Sequence of chain 1.E:
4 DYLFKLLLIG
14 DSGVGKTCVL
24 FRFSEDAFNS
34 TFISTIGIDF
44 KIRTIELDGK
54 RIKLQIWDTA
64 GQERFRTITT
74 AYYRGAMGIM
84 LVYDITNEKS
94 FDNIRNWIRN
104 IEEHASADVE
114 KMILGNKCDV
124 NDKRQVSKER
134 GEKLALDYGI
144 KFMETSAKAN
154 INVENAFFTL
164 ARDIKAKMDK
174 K

A small-molecule ligand and the protein it binds are described below.
Small molecule (SMILES): Nc1nc2c(ncn2[C@@H]2O[C@H](CO[P](=O)(O)O[P](=O)(O)NP(=O)(O)O)[C@@H](O)[C@H]2O)c(=O)[nH]1

Binding-site contacts:
Ligand atom N3B contacts residue MG1 of chain 1.O at 3.4 Å.
Ligand atom O6 contacts residue ASN119 of chain 1.E at 3.5 Å (h-bond).
Ligand atom O3A contacts residue GLY18 of chain 1.E at 3.2 Å (h-bond).
Ligand atom O6 contacts residue ASP122 of chain 1.E at 3.5 Å (salt-bridge).
Ligand atom O3G contacts residue SER15 of chain 1.E at 2.6 Å (h-bond).
Ligand atom O4' contacts residue LYS120 of chain 1.E at 3.1 Å (salt-bridge).
Ligand atom C5' contacts residue GLY16 of chain 1.E at 3.4 Å.
Ligand atom N3B contacts residue GLY16 of chain 1.E at 3.0 Å (h-bond).
Ligand atom O1A contacts residue THR20 of chain 1.E at 3.3 Å (h-bond).
Ligand atom PG contacts residue MG1 of chain 1.O at 3.1 Å.
Ligand atom N1 contacts residue ASP122 of chain 1.E at 2.9 Å (salt-bridge).
Ligand atom N1 contacts residue LYS151 of chain 1.E at 3.5 Å.
Ligand atom O1A contacts residue CYS21 of chain 1.E at 2.9 Å (h-bond).
Ligand atom O6 contacts residue LYS151 of chain 1.E at 3.2 Å (salt-bridge).
Ligand atom PB contacts residue MG1 of chain 1.O at 3.2 Å.
Ligand atom C8 contacts residue CYS21 of chain 1.E at 3.6 Å (hydrophobic).
Ligand atom O5' contacts residue GLY18 of chain 1.E at 3.6 Å.
Ligand atom O2B contacts residue LYS19 of chain 1.E at 3.6 Å.
Ligand atom O2' contacts residue PHE31 of chain 1.E at 3.4 Å.
Ligand atom O2G contacts residue MG1 of chain 1.O at 2.0 Å.
Ligand atom O1B contacts residue VAL17 of chain 1.E at 3.4 Å (h-bond).
Ligand atom N7 contacts residue ASN119 of chain 1.E at 3.2 Å (h-bond).
Ligand atom N7 contacts residue CYS21 of chain 1.E at 3.6 Å.
Ligand atom O1B contacts residue GLY16 of chain 1.E at 3.6 Å (h-bond).
Ligand atom O1G contacts residue GLY64 of chain 1.E at 2.8 Å (h-bond).
Ligand atom N2 contacts residue VAL123 of chain 1.E at 3.2 Å.
Ligand atom O2B contacts residue THR20 of chain 1.E at 3.0 Å (h-bond).
Ligand atom O2G contacts residue THR38 of chain 1.E at 2.8 Å (h-bond).
Ligand atom C8 contacts residue GLY18 of chain 1.E at 3.6 Å.
Ligand atom O6 contacts residue ALA150 of chain 1.E at 2.9 Å (h-bond).
Ligand atom O6 contacts residue SER149 of chain 1.E at 3.4 Å (h-bond).
Ligand atom N2 contacts residue ASP122 of chain 1.E at 2.9 Å (salt-bridge).
Ligand atom O1G contacts residue SER15 of chain 1.E at 3.5 Å.
Ligand atom O1G contacts residue LYS19 of chain 1.E at 2.8 Å (salt-bridge).
Ligand atom O2B contacts residue MG1 of chain 1.O at 2.1 Å.
Ligand atom O3G contacts residue SER37 of chain 1.E at 2.6 Å (h-bond).
Ligand atom O1B contacts residue LYS19 of chain 1.E at 2.8 Å (salt-bridge).
Ligand atom O1B contacts residue GLY18 of chain 1.E at 3.1 Å (h-bond).
Ligand atom O1A contacts residue GLY18 of chain 1.E at 3.2 Å.
Ligand atom PB contacts residue LYS19 of chain 1.E at 3.6 Å.